Sequence of chain 1.B:
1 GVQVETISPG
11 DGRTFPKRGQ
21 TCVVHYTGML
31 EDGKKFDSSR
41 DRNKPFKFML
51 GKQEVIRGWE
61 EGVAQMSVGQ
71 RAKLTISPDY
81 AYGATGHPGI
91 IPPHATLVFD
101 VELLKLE

The small molecule below binds the protein below.
Small molecule (SMILES): CC(=O)CCO

Binding-site contacts:
Ligand atom O2 contacts residue TYR82 of chain 1.B at 4.3 Å.
Ligand atom C3 contacts residue TRP59 of chain 1.B at 4.3 Å (hydrophobic).
Ligand atom C1 contacts residue ILE56 of chain 1.B at 3.6 Å (hydrophobic).
Ligand atom C4 contacts residue TYR26 of chain 1.B at 3.8 Å (hydrophobic).
Ligand atom C2 contacts residue TYR82 of chain 1.B at 4.3 Å (hydrophobic).
Ligand atom C3 contacts residue PHE46 of chain 1.B at 4.3 Å (hydrophobic).
Ligand atom C4 contacts residue ASP37 of chain 1.B at 4.4 Å.
Ligand atom O5 contacts residue TYR26 of chain 1.B at 4.2 Å.
Ligand atom C3 contacts residue VAL55 of chain 1.B at 4.1 Å (hydrophobic).
Ligand atom C2 contacts residue VAL55 of chain 1.B at 4.1 Å (hydrophobic).
Ligand atom C1 contacts residue TYR82 of chain 1.B at 4.3 Å (hydrophobic).
Ligand atom C1 contacts residue PHE99 of chain 1.B at 3.5 Å (hydrophobic).
Ligand atom C2 contacts residue TRP59 of chain 1.B at 4.1 Å (hydrophobic).
Ligand atom C4 contacts residue TRP59 of chain 1.B at 4.2 Å (hydrophobic).
Ligand atom C1 contacts residue TRP59 of chain 1.B at 3.4 Å (hydrophobic).
Ligand atom O5 contacts residue TYR82 of chain 1.B at 4.0 Å.
Ligand atom C2 contacts residue ILE56 of chain 1.B at 4.1 Å (hydrophobic).
Ligand atom O2 contacts residue VAL55 of chain 1.B at 3.3 Å.
Ligand atom O2 contacts residue ILE56 of chain 1.B at 2.9 Å (h-bond).
Ligand atom O5 contacts residue PHE99 of chain 1.B at 4.4 Å.
Ligand atom O5 contacts residue ASP37 of chain 1.B at 3.9 Å.